Binding-site contacts:
Ligand atom O5 contacts residue ALA71 of chain 1.D at 3.7 Å.
Ligand atom C1 contacts residue PHE70 of chain 1.D at 4.3 Å (hydrophobic).
Ligand atom O5 contacts residue PHE70 of chain 1.D at 4.1 Å.
Ligand atom C1 contacts residue ALA71 of chain 1.D at 3.9 Å (hydrophobic).
Ligand atom O7 contacts residue ASN95 of chain 1.D at 3.6 Å.
Ligand atom C4 contacts residue ASN95 of chain 1.D at 4.3 Å.
Ligand atom C2 contacts residue ASN95 of chain 1.D at 2.5 Å.
Ligand atom C8 contacts residue GLY96 of chain 1.D at 4.4 Å.
Ligand atom O7 contacts residue VAL69 of chain 1.D at 3.5 Å.
Ligand atom O5 contacts residue ASN95 of chain 1.D at 2.5 Å (h-bond).
Ligand atom C7 contacts residue VAL69 of chain 1.D at 4.2 Å (hydrophobic).
Ligand atom C5 contacts residue ASN95 of chain 1.D at 3.7 Å.
Ligand atom C7 contacts residue ASN95 of chain 1.D at 3.4 Å.
Ligand atom N2 contacts residue ASN95 of chain 1.D at 2.8 Å (h-bond).
Ligand atom C1 contacts residue ASN95 of chain 1.D at 1.4 Å.
Ligand atom O6 contacts residue ARG52 of chain 1.D at 4.3 Å.
Ligand atom C5 contacts residue PHE70 of chain 1.D at 4.5 Å (hydrophobic).
Ligand atom C8 contacts residue ASN95 of chain 1.D at 3.4 Å.
Ligand atom C8 contacts residue VAL69 of chain 1.D at 3.9 Å (hydrophobic).
Ligand atom C8 contacts residue ARG52 of chain 1.D at 3.5 Å.
Ligand atom C5 contacts residue VAL69 of chain 1.D at 4.1 Å (hydrophobic).
Ligand atom O6 contacts residue ALA71 of chain 1.D at 4.4 Å.
Ligand atom C3 contacts residue ASN95 of chain 1.D at 3.8 Å.

The small molecule below binds the protein below.
Small molecule (SMILES): CC(=O)N[C@H]1[C@H](O[C@H]2[C@H](O)[C@@H](NC(C)=O)CO[C@@H]2CO)O[C@H](CO)[C@@H](O)[C@@H]1O

Sequence of chain 1.D:
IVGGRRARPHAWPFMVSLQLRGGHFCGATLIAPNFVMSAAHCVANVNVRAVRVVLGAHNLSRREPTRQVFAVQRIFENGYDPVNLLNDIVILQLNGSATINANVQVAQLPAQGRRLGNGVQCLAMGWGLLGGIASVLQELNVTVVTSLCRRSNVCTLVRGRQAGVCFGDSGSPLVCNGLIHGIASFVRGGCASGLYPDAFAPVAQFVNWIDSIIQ